Sequence of chain 1.G:
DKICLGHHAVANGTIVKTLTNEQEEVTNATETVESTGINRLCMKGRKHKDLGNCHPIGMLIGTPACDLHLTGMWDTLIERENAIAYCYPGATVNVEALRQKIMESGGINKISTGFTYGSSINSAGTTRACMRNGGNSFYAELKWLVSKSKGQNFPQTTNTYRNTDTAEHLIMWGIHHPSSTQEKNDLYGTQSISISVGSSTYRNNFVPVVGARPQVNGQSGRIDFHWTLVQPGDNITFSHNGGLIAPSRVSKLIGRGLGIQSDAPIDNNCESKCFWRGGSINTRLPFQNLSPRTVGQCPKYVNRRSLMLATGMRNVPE

This small molecule binds to this protein.
Small molecule (SMILES): CC(=O)N[C@H]1[C@H]([C@H](O)[C@H](O)CO)O[C@@](O[C@H]2[C@@H](O)[C@@H](CO)O[C@@H](O[C@H]3[C@H](O)[C@@H](NC(C)=O)CO[C@@H]3CO)[C@@H]2O)(C(=O)O)C[C@@H]1O

Binding-site contacts:
Ligand atom C1 contacts residue THR127 of chain 1.G at 3.3 Å.
Ligand atom C4 contacts residue THR126 of chain 1.G at 3.6 Å.
Ligand atom C11 contacts residue THR126 of chain 1.G at 3.7 Å.
Ligand atom O6 contacts residue GLN219 of chain 1.G at 3.6 Å.
Ligand atom O4 contacts residue GLN219 of chain 1.G at 2.9 Å (h-bond).
Ligand atom C1 contacts residue ARG128 of chain 1.G at 4.0 Å.
Ligand atom O7 contacts residue LEU187 of chain 1.G at 3.8 Å.
Ligand atom O9 contacts residue TYR88 of chain 1.G at 2.9 Å (h-bond).
Ligand atom O1B contacts residue TYR88 of chain 1.G at 3.8 Å.
Ligand atom O8 contacts residue TYR88 of chain 1.G at 2.8 Å (h-bond).
Ligand atom O4 contacts residue ARG128 of chain 1.G at 3.8 Å.
Ligand atom N5 contacts residue THR126 of chain 1.G at 2.9 Å (h-bond).
Ligand atom C5 contacts residue THR126 of chain 1.G at 3.8 Å.
Ligand atom C11 contacts residue GLY125 of chain 1.G at 4.0 Å.
Ligand atom O8 contacts residue TRP144 of chain 1.G at 3.6 Å.
Ligand atom C9 contacts residue TRP144 of chain 1.G at 3.2 Å (hydrophobic).
Ligand atom C10 contacts residue THR126 of chain 1.G at 3.8 Å.
Ligand atom O1A contacts residue THR127 of chain 1.G at 3.1 Å (h-bond).
Ligand atom O9 contacts residue GLY221 of chain 1.G at 3.9 Å.
Ligand atom C9 contacts residue HIS176 of chain 1.G at 3.1 Å.
Ligand atom O1B contacts residue GLN219 of chain 1.G at 2.6 Å (h-bond).
Ligand atom C1 contacts residue GLN219 of chain 1.G at 2.9 Å.
Ligand atom C7 contacts residue TRP144 of chain 1.G at 3.3 Å (hydrophobic).
Ligand atom O4 contacts residue THR126 of chain 1.G at 3.9 Å.
Ligand atom O9 contacts residue GLU183 of chain 1.G at 2.3 Å (salt-bridge).
Ligand atom C9 contacts residue GLU183 of chain 1.G at 3.3 Å.
Ligand atom C8 contacts residue TRP144 of chain 1.G at 3.6 Å (hydrophobic).
Ligand atom O4 contacts residue GLY218 of chain 1.G at 3.7 Å.
Ligand atom C9 contacts residue TYR88 of chain 1.G at 3.2 Å (hydrophobic).
Ligand atom O8 contacts residue GLN219 of chain 1.G at 3.2 Å (h-bond).
Ligand atom O3 contacts residue GLN219 of chain 1.G at 3.6 Å (h-bond).
Ligand atom C4 contacts residue GLN219 of chain 1.G at 3.6 Å.
Ligand atom O1A contacts residue ARG128 of chain 1.G at 3.0 Å (salt-bridge).
Ligand atom O9 contacts residue HIS176 of chain 1.G at 2.9 Å (h-bond).
Ligand atom O6 contacts residue GLY218 of chain 1.G at 3.6 Å (h-bond).
Ligand atom O1A contacts residue GLN219 of chain 1.G at 3.1 Å (h-bond).
Ligand atom O10 contacts residue LEU187 of chain 1.G at 3.6 Å.
Ligand atom C8 contacts residue TYR88 of chain 1.G at 3.6 Å (hydrophobic).
Ligand atom C2 contacts residue GLN219 of chain 1.G at 3.6 Å.
Ligand atom O1B contacts residue THR127 of chain 1.G at 2.8 Å (h-bond).